Sequence of chain 1.C:
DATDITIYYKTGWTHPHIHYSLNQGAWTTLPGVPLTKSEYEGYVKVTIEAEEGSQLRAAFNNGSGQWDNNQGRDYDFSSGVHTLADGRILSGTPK

Binding-site contacts:
Ligand atom O5 contacts residue GLY94 of chain 1.C at 3.4 Å (h-bond).
Ligand atom C2 contacts residue TYR82 of chain 1.C at 3.9 Å (hydrophobic).
Ligand atom C2 contacts residue ASP75 of chain 1.C at 3.6 Å.
Ligand atom O6 contacts residue GLY19 of chain 1.C at 3.4 Å (h-bond).
Ligand atom O2 contacts residue TRP20 of chain 1.C at 3.2 Å (h-bond).
Ligand atom C4 contacts residue TRP20 of chain 1.C at 4.0 Å (hydrophobic).
Ligand atom O5 contacts residue THR18 of chain 1.C at 3.5 Å (h-bond).
Ligand atom O2 contacts residue TYR82 of chain 1.C at 4.0 Å.
Ligand atom C1 contacts residue TRP20 of chain 1.C at 3.9 Å (hydrophobic).
Ligand atom C6 contacts residue TYR16 of chain 1.C at 3.3 Å (hydrophobic).
Ligand atom C5 contacts residue TYR16 of chain 1.C at 4.1 Å (hydrophobic).
Ligand atom O5 contacts residue GLY19 of chain 1.C at 2.8 Å (h-bond).
Ligand atom O5 contacts residue TRP20 of chain 1.C at 4.0 Å.
Ligand atom O3 contacts residue ASP75 of chain 1.C at 2.7 Å (salt-bridge).
Ligand atom C1 contacts residue THR18 of chain 1.C at 3.8 Å.
Ligand atom C2 contacts residue TRP74 of chain 1.C at 4.2 Å (hydrophobic).
Ligand atom O5 contacts residue ASP75 of chain 1.C at 3.5 Å (salt-bridge).
Ligand atom C1 contacts residue ASP93 of chain 1.C at 3.8 Å.
Ligand atom C5 contacts residue ASP93 of chain 1.C at 4.1 Å.
Ligand atom O6 contacts residue THR18 of chain 1.C at 2.7 Å (h-bond).
Ligand atom O5 contacts residue TYR16 of chain 1.C at 3.6 Å (h-bond).
Ligand atom C6 contacts residue GLY19 of chain 1.C at 3.3 Å.
Ligand atom C2 contacts residue TRP20 of chain 1.C at 3.9 Å (hydrophobic).
Ligand atom O2 contacts residue ASP75 of chain 1.C at 4.0 Å.
Ligand atom O3 contacts residue TRP20 of chain 1.C at 4.2 Å.
Ligand atom C3 contacts residue ASP75 of chain 1.C at 3.6 Å.
Ligand atom C1 contacts residue GLY19 of chain 1.C at 3.9 Å.
Ligand atom C1 contacts residue GLY94 of chain 1.C at 3.8 Å.
Ligand atom O5 contacts residue ASP93 of chain 1.C at 3.2 Å.
Ligand atom O6 contacts residue LYS17 of chain 1.C at 3.8 Å.
Ligand atom C6 contacts residue LYS17 of chain 1.C at 3.5 Å.
Ligand atom O6 contacts residue TRP20 of chain 1.C at 3.5 Å.
Ligand atom C5 contacts residue GLY19 of chain 1.C at 3.6 Å.
Ligand atom C1 contacts residue ASP75 of chain 1.C at 3.8 Å.
Ligand atom O2 contacts residue GLN78 of chain 1.C at 3.1 Å (h-bond).
Ligand atom O6 contacts residue TYR16 of chain 1.C at 2.8 Å (h-bond).
Ligand atom C6 contacts residue ASP93 of chain 1.C at 3.5 Å.
Ligand atom C6 contacts residue THR18 of chain 1.C at 3.5 Å.
Ligand atom C4 contacts residue ASP75 of chain 1.C at 3.9 Å.
Ligand atom O6 contacts residue ASP93 of chain 1.C at 2.6 Å (salt-bridge).

A protein and the small-molecule ligand that binds it are described below.
Small molecule (SMILES): OC[C@H]1O[C@H](O[C@H]2[C@H](O)[C@@H](O)[C@@H](O[C@H]3[C@H](O)[C@@H](O)[C@@H](O[C@H]4[C@H](O)[C@@H](O)[C@@H](O)O[C@@H]4CO)O[C@@H]3CO)O[C@@H]2CO)[C@H](O)[C@@H](O)[C@@H]1O